Binding-site contacts:
Ligand atom C6 contacts residue VAL333 of chain 1.C at 4.2 Å (hydrophobic).
Ligand atom C4 contacts residue ASN275 of chain 1.C at 4.2 Å.
Ligand atom O6 contacts residue ALA278 of chain 1.C at 4.2 Å.
Ligand atom C6 contacts residue ALA278 of chain 1.C at 4.2 Å (hydrophobic).
Ligand atom C5 contacts residue ASN275 of chain 1.C at 3.6 Å.
Ligand atom O5 contacts residue ALA278 of chain 1.C at 3.6 Å.
Ligand atom C1 contacts residue ASN275 of chain 1.C at 1.4 Å.
Ligand atom O5 contacts residue ASN275 of chain 1.C at 2.3 Å (h-bond).
Ligand atom C3 contacts residue ASN275 of chain 1.C at 3.8 Å.
Ligand atom O7 contacts residue ASN275 of chain 1.C at 4.4 Å.
Ligand atom C2 contacts residue ASN275 of chain 1.C at 2.5 Å.
Ligand atom O6 contacts residue SER277 of chain 1.C at 4.0 Å.
Ligand atom C8 contacts residue ASN275 of chain 1.C at 3.8 Å.
Ligand atom N2 contacts residue ASN275 of chain 1.C at 2.9 Å (h-bond).
Ligand atom C1 contacts residue ALA278 of chain 1.C at 4.5 Å (hydrophobic).

Sequence of chain 1.C:
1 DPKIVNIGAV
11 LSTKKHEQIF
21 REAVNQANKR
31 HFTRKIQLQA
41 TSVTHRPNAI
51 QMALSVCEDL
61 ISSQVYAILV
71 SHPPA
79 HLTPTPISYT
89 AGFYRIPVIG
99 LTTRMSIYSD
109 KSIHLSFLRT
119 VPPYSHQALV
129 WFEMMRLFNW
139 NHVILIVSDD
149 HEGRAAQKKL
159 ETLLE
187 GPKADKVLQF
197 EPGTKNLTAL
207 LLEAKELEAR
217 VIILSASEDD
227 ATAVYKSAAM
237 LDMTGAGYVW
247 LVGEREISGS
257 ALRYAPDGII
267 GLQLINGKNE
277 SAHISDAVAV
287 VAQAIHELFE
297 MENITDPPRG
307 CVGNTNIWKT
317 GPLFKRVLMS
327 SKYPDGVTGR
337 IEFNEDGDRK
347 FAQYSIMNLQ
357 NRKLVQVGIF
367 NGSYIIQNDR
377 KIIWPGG

A small-molecule ligand and the protein it binds are described below.
Small molecule (SMILES): CC(=O)N[C@@H]1[C@@H](O)[C@H](O)[C@@H](CO)O[C@H]1O